This small molecule binds to this protein.
Small molecule (SMILES): CC(=O)N[C@H]1[C@H](O[C@H]2[C@H](O)[C@@H](NC(C)=O)CO[C@@H]2CO)O[C@H](CO)[C@@H](O[C@@H]2O[C@H](CO)[C@@H](O)[C@H](O)[C@@H]2O)[C@@H]1O

Binding-site contacts:
Ligand atom C4 contacts residue ASN58 of chain 1.K at 4.3 Å.
Ligand atom C7 contacts residue ASN58 of chain 1.K at 3.6 Å.
Ligand atom C3 contacts residue ASN58 of chain 1.K at 3.8 Å.
Ligand atom C1 contacts residue LYS86 of chain 1.K at 4.3 Å.
Ligand atom C5 contacts residue ASN58 of chain 1.K at 3.7 Å.
Ligand atom N2 contacts residue ASN58 of chain 1.K at 3.0 Å (h-bond).
Ligand atom O6 contacts residue NAG1 of chain 1.X at 3.0 Å (h-bond).
Ligand atom N2 contacts residue LYS86 of chain 1.K at 3.9 Å.
Ligand atom C6 contacts residue NAG2 of chain 1.X at 3.8 Å.
Ligand atom C5 contacts residue NAG1 of chain 1.X at 4.2 Å.
Ligand atom O5 contacts residue NAG1 of chain 1.X at 3.3 Å (h-bond).
Ligand atom C1 contacts residue NAG1 of chain 1.X at 4.2 Å.
Ligand atom O7 contacts residue ASN58 of chain 1.K at 3.9 Å.
Ligand atom C2 contacts residue ASN58 of chain 1.K at 2.5 Å.
Ligand atom C6 contacts residue NAG1 of chain 1.X at 4.0 Å.
Ligand atom C8 contacts residue ASN58 of chain 1.K at 3.8 Å.
Ligand atom O7 contacts residue GLY57 of chain 1.K at 3.5 Å.
Ligand atom O5 contacts residue ASN58 of chain 1.K at 2.4 Å (h-bond).
Ligand atom C7 contacts residue GLY57 of chain 1.K at 4.4 Å.
Ligand atom O6 contacts residue NAG2 of chain 1.X at 3.4 Å.
Ligand atom C1 contacts residue ASN58 of chain 1.K at 1.4 Å.

Sequence of chain 1.K:
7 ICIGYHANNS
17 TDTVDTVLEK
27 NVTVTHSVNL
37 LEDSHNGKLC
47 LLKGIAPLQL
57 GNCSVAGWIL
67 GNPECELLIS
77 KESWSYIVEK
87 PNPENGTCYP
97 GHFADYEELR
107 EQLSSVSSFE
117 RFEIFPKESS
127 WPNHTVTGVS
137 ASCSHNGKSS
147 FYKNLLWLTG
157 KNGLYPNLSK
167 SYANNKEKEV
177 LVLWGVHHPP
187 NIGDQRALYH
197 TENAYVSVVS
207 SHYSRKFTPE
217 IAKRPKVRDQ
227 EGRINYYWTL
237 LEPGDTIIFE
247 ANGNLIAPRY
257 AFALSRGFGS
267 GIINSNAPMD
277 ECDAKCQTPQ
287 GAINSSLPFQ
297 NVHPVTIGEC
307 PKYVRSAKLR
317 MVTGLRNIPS